This small molecule binds to this protein.
Small molecule (SMILES): CC(C)C[C@H](NC(=O)[C@@H](NC(=O)[C@@H](N)CC(N)=O)C(C)C)C(=O)NCC=O

Binding-site contacts:
Ligand atom CG1 contacts residue LEU127 of chain 1.A at 3.6 Å (hydrophobic).
Ligand atom CB contacts residue GLY70 of chain 1.A at 3.2 Å.
Ligand atom CB contacts residue ILE72 of chain 1.A at 4.1 Å (hydrophobic).
Ligand atom C contacts residue ILE72 of chain 1.A at 3.8 Å (hydrophobic).
Ligand atom N contacts residue HIS124 of chain 1.A at 4.1 Å.
Ligand atom CB contacts residue VAL71 of chain 1.A at 3.5 Å (hydrophobic).
Ligand atom O contacts residue GLY70 of chain 1.A at 3.9 Å.
Ligand atom CG1 contacts residue ILE72 of chain 1.A at 3.4 Å (hydrophobic).
Ligand atom CA contacts residue LEU127 of chain 1.A at 3.7 Å (hydrophobic).
Ligand atom N contacts residue LEU127 of chain 1.A at 3.0 Å (h-bond).
Ligand atom C contacts residue LEU127 of chain 1.A at 3.5 Å (hydrophobic).
Ligand atom O contacts residue ILE72 of chain 1.A at 3.6 Å.
Ligand atom O contacts residue PRO126 of chain 1.A at 3.4 Å.
Ligand atom C contacts residue ILE72 of chain 1.A at 3.6 Å (hydrophobic).
Ligand atom O contacts residue ILE72 of chain 1.A at 3.5 Å.
Ligand atom CG contacts residue VAL71 of chain 1.A at 3.8 Å (hydrophobic).
Ligand atom CD2 contacts residue VAL71 of chain 1.A at 3.2 Å (hydrophobic).
Ligand atom CA contacts residue LEU127 of chain 1.A at 4.0 Å (hydrophobic).
Ligand atom ND2 contacts residue VAL71 of chain 1.A at 3.9 Å.
Ligand atom O contacts residue VAL71 of chain 1.A at 3.0 Å.
Ligand atom N contacts residue ILE72 of chain 1.A at 4.1 Å.
Ligand atom CD2 contacts residue GLY70 of chain 1.A at 3.5 Å.
Ligand atom C contacts residue GLY70 of chain 1.A at 3.7 Å.
Ligand atom CA contacts residue PRO126 of chain 1.A at 3.6 Å (hydrophobic).
Ligand atom O contacts residue ILE72 of chain 1.A at 2.7 Å (h-bond).
Ligand atom CA contacts residue LEU127 of chain 1.A at 3.9 Å (hydrophobic).
Ligand atom C contacts residue VAL71 of chain 1.A at 4.0 Å (hydrophobic).
Ligand atom CA contacts residue HIS124 of chain 1.A at 3.0 Å.
Ligand atom CA contacts residue ILE72 of chain 1.A at 3.9 Å (hydrophobic).
Ligand atom CG contacts residue GLY70 of chain 1.A at 4.0 Å.
Ligand atom N contacts residue ILE72 of chain 1.A at 4.0 Å.
Ligand atom O contacts residue LEU127 of chain 1.A at 2.5 Å (h-bond).
Ligand atom C contacts residue LEU127 of chain 1.A at 3.8 Å (hydrophobic).
Ligand atom C contacts residue HIS124 of chain 1.A at 3.3 Å.
Ligand atom N contacts residue GLY70 of chain 1.A at 3.3 Å (h-bond).
Ligand atom CA contacts residue GLY70 of chain 1.A at 3.1 Å.
Ligand atom C contacts residue PRO126 of chain 1.A at 4.1 Å (hydrophobic).
Ligand atom O contacts residue MET151 of chain 1.A at 4.0 Å.
Ligand atom C contacts residue SER99 of chain 1.A at 4.1 Å.
Ligand atom O contacts residue MET100 of chain 1.A at 3.4 Å.

Sequence of chain 1.A:
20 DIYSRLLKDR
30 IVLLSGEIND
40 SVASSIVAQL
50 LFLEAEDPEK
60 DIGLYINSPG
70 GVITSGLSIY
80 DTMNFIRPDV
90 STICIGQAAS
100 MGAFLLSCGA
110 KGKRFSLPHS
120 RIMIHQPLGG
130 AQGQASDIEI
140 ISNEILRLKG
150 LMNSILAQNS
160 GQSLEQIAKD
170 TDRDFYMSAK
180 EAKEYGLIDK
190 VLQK